Binding-site contacts:
Ligand atom O5 contacts residue THR121 of chain 1.C at 4.1 Å.
Ligand atom C5 contacts residue ASN122 of chain 1.C at 3.4 Å.
Ligand atom C7 contacts residue ASN119 of chain 1.C at 3.3 Å.
Ligand atom N2 contacts residue ASN119 of chain 1.C at 2.8 Å (h-bond).
Ligand atom N2 contacts residue THR121 of chain 1.C at 4.4 Å.
Ligand atom C6 contacts residue VAL124 of chain 1.C at 3.6 Å (hydrophobic).
Ligand atom C2 contacts residue ASN119 of chain 1.C at 2.4 Å.
Ligand atom O7 contacts residue GLU150 of chain 1.C at 3.5 Å (salt-bridge).
Ligand atom C1 contacts residue ASN119 of chain 1.C at 1.4 Å.
Ligand atom C3 contacts residue ASN119 of chain 1.C at 3.8 Å.
Ligand atom O5 contacts residue ASN122 of chain 1.C at 3.7 Å.
Ligand atom C8 contacts residue VAL167 of chain 1.C at 4.2 Å (hydrophobic).
Ligand atom C1 contacts residue THR121 of chain 1.C at 3.5 Å.
Ligand atom O7 contacts residue ASN122 of chain 1.C at 4.1 Å.
Ligand atom O6 contacts residue VAL124 of chain 1.C at 3.4 Å.
Ligand atom C4 contacts residue ASN119 of chain 1.C at 4.2 Å.
Ligand atom C8 contacts residue ASN119 of chain 1.C at 4.4 Å.
Ligand atom C6 contacts residue ASN122 of chain 1.C at 3.3 Å.
Ligand atom O7 contacts residue ASN119 of chain 1.C at 3.4 Å (h-bond).
Ligand atom O6 contacts residue ASN122 of chain 1.C at 4.2 Å.
Ligand atom C3 contacts residue THR121 of chain 1.C at 4.4 Å.
Ligand atom C5 contacts residue THR121 of chain 1.C at 4.2 Å.
Ligand atom C7 contacts residue GLU150 of chain 1.C at 4.3 Å.
Ligand atom C2 contacts residue THR121 of chain 1.C at 4.3 Å.
Ligand atom C5 contacts residue ASN119 of chain 1.C at 3.7 Å.
Ligand atom O5 contacts residue ASN119 of chain 1.C at 2.4 Å (h-bond).
Ligand atom C7 contacts residue ASN122 of chain 1.C at 4.1 Å.
Ligand atom C8 contacts residue ASN122 of chain 1.C at 3.7 Å.

A small-molecule ligand and the protein it binds are described below.
Small molecule (SMILES): CC(=O)N[C@H]1[C@H](O[C@H]2[C@H](O)[C@@H](NC(C)=O)CO[C@@H]2CO)O[C@H](CO)[C@@H](O)[C@@H]1O

Sequence of chain 1.C:
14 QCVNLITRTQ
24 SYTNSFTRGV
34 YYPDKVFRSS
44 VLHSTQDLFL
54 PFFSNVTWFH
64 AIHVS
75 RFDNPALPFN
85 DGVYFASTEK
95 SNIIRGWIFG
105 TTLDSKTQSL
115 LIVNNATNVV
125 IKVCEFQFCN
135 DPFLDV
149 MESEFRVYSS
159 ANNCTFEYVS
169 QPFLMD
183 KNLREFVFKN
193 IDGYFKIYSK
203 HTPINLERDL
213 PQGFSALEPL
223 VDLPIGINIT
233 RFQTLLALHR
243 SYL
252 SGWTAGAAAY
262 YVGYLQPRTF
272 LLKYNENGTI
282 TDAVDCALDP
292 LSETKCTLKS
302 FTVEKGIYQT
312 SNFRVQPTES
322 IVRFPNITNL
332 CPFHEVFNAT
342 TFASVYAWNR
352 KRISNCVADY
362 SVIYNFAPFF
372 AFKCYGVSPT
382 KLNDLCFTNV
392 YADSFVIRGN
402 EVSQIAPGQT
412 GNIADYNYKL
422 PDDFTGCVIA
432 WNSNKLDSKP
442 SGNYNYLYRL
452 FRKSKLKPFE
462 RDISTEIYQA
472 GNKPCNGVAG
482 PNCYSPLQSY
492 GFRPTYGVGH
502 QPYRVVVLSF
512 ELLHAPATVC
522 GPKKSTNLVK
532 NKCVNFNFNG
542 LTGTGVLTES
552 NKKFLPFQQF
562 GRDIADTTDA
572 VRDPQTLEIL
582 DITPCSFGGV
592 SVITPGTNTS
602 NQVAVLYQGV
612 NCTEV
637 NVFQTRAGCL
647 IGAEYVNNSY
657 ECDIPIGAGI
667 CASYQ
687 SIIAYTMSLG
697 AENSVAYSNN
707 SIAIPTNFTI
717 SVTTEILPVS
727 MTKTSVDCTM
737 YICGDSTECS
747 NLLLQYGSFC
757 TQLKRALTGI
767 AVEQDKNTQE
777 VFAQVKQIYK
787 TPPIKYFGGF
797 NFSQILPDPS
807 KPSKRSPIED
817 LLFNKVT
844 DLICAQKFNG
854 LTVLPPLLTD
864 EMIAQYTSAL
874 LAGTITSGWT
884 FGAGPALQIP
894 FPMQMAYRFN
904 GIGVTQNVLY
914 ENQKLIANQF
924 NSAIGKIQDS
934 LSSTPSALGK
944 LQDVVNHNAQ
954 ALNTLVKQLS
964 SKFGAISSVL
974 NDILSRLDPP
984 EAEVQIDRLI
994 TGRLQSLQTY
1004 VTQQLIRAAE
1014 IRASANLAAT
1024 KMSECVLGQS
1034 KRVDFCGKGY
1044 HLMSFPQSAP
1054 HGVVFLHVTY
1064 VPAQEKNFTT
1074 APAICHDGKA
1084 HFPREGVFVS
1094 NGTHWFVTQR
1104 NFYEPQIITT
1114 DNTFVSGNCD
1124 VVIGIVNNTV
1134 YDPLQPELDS